Sequence of chain 1.A:
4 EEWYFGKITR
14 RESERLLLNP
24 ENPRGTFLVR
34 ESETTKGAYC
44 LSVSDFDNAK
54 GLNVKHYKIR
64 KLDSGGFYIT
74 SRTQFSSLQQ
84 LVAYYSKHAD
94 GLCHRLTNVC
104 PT

Binding-site contacts:
Ligand atom C1 contacts residue HIS59 of chain 1.A at 3.9 Å.
Ligand atom O2P contacts residue ARG33 of chain 1.A at 2.7 Å (salt-bridge).
Ligand atom C6 contacts residue ARG13 of chain 1.A at 3.7 Å.
Ligand atom C2 contacts residue CYS43 of chain 1.A at 3.6 Å (hydrophobic).
Ligand atom O23 contacts residue TYR60 of chain 1.A at 3.4 Å.
Ligand atom O4P contacts residue ARG33 of chain 1.A at 2.9 Å (salt-bridge).
Ligand atom N15 contacts residue HIS59 of chain 1.A at 2.9 Å (h-bond).
Ligand atom O3P contacts residue CYS43 of chain 1.A at 3.1 Å (h-bond).
Ligand atom O3P contacts residue SER35 of chain 1.A at 2.7 Å (h-bond).
Ligand atom C28 contacts residue ILE72 of chain 1.A at 3.8 Å (hydrophobic).
Ligand atom C18 contacts residue HIS59 of chain 1.A at 3.7 Å.
Ligand atom C33 contacts residue GLY94 of chain 1.A at 3.5 Å.
Ligand atom O3P contacts residue THR37 of chain 1.A at 3.5 Å (h-bond).
Ligand atom C2 contacts residue LYS61 of chain 1.A at 3.8 Å.
Ligand atom P contacts residue THR37 of chain 1.A at 3.6 Å.
Ligand atom P contacts residue ARG33 of chain 1.A at 3.8 Å.
Ligand atom O1P contacts residue LYS61 of chain 1.A at 3.9 Å.
Ligand atom C4 contacts residue HIS59 of chain 1.A at 3.7 Å.
Ligand atom P contacts residue LYS61 of chain 1.A at 3.8 Å.
Ligand atom O23 contacts residue LYS61 of chain 1.A at 2.8 Å (salt-bridge).
Ligand atom C1 contacts residue ARG33 of chain 1.A at 3.8 Å.
Ligand atom C32 contacts residue ASP93 of chain 1.A at 3.6 Å.
Ligand atom O3P contacts residue LYS61 of chain 1.A at 2.7 Å (salt-bridge).
Ligand atom O2P contacts residue SER35 of chain 1.A at 3.6 Å.
Ligand atom C34 contacts residue ILE72 of chain 1.A at 3.7 Å (hydrophobic).
Ligand atom O1P contacts residue THR37 of chain 1.A at 2.8 Å (h-bond).
Ligand atom C17 contacts residue HIS59 of chain 1.A at 3.3 Å.
Ligand atom C3 contacts residue HIS59 of chain 1.A at 3.3 Å.
Ligand atom P contacts residue CYS43 of chain 1.A at 3.8 Å.
Ligand atom O4P contacts residue CYS43 of chain 1.A at 3.5 Å (h-bond).
Ligand atom C18 contacts residue TYR60 of chain 1.A at 3.8 Å (hydrophobic).
Ligand atom C7 contacts residue HIS59 of chain 1.A at 3.5 Å.
Ligand atom C17 contacts residue TYR60 of chain 1.A at 3.4 Å (hydrophobic).
Ligand atom C25 contacts residue ILE72 of chain 1.A at 3.7 Å (hydrophobic).
Ligand atom O2P contacts residue GLU36 of chain 1.A at 2.9 Å (salt-bridge).
Ligand atom C16 contacts residue HIS59 of chain 1.A at 3.5 Å.
Ligand atom C33 contacts residue ASP93 of chain 1.A at 3.8 Å.
Ligand atom C2 contacts residue HIS59 of chain 1.A at 3.5 Å.
Ligand atom O23 contacts residue HIS59 of chain 1.A at 3.5 Å (h-bond).
Ligand atom P contacts residue SER35 of chain 1.A at 3.6 Å.

This protein binds this small molecule.
Small molecule (SMILES): CN(CCCC1CCCCC1)C(=O)[C@H](CCC(=O)O)NC(=O)N(CC(=O)O)Cc1ccc(OP(=O)(O)O)cc1